Sequence of chain 1.E:
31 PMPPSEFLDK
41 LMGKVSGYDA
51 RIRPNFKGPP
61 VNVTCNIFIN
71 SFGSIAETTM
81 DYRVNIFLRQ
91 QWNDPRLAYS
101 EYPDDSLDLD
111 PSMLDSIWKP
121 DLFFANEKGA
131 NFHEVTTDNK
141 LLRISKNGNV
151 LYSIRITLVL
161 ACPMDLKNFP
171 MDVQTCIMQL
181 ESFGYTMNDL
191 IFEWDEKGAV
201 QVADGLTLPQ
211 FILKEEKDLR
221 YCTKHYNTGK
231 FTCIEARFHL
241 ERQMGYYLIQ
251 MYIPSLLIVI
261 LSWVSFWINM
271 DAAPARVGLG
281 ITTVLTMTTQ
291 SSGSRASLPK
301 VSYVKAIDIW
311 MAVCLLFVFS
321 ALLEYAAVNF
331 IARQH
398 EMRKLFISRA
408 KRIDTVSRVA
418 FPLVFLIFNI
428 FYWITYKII

Binding-site contacts:
Ligand atom C5 contacts residue ASN62 of chain 1.E at 3.8 Å.
Ligand atom C1 contacts residue PRO60 of chain 1.E at 4.3 Å (hydrophobic).
Ligand atom C8 contacts residue PRO60 of chain 1.E at 3.3 Å (hydrophobic).
Ligand atom C3 contacts residue ASN62 of chain 1.E at 3.7 Å.
Ligand atom C7 contacts residue PRO59 of chain 1.E at 4.2 Å (hydrophobic).
Ligand atom N2 contacts residue PRO59 of chain 1.E at 3.9 Å.
Ligand atom C8 contacts residue PRO59 of chain 1.E at 3.7 Å (hydrophobic).
Ligand atom C7 contacts residue PRO60 of chain 1.E at 3.6 Å (hydrophobic).
Ligand atom N2 contacts residue PRO60 of chain 1.E at 3.0 Å (h-bond).
Ligand atom O7 contacts residue ASN62 of chain 1.E at 3.6 Å (h-bond).
Ligand atom C3 contacts residue PRO59 of chain 1.E at 4.4 Å (hydrophobic).
Ligand atom C7 contacts residue ASN62 of chain 1.E at 3.4 Å.
Ligand atom O5 contacts residue ASN62 of chain 1.E at 2.4 Å (h-bond).
Ligand atom C2 contacts residue ASN62 of chain 1.E at 2.4 Å.
Ligand atom O3 contacts residue PRO59 of chain 1.E at 3.8 Å.
Ligand atom C4 contacts residue ASN62 of chain 1.E at 4.3 Å.
Ligand atom C1 contacts residue ASN62 of chain 1.E at 1.4 Å.
Ligand atom C8 contacts residue ASN55 of chain 1.E at 3.4 Å.
Ligand atom N2 contacts residue ASN62 of chain 1.E at 2.8 Å (h-bond).
Ligand atom C2 contacts residue PRO60 of chain 1.E at 4.2 Å (hydrophobic).

This small molecule binds to this protein.
Small molecule (SMILES): CC(=O)N[C@H]1[C@H](O[C@H]2[C@H](O)[C@@H](NC(C)=O)CO[C@@H]2CO)O[C@H](CO)[C@@H](O)[C@@H]1O